This protein binds this small molecule.
Small molecule (SMILES): CC(=O)N[C@@H]1[C@@H](O)[C@H](O)[C@@H](CO)O[C@H]1O

Sequence of chain 3.G:
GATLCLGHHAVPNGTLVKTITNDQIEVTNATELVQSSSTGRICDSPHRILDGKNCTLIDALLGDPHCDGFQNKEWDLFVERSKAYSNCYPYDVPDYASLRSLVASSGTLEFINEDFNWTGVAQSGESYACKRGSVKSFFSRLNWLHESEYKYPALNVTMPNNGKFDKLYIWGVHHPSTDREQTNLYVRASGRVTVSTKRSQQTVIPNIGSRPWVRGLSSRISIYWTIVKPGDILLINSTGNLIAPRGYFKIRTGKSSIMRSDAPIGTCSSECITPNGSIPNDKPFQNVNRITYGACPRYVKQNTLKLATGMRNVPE

Binding-site contacts:
Ligand atom O5 contacts residue ASN120 of chain 3.G at 2.4 Å (h-bond).
Ligand atom C7 contacts residue ASN120 of chain 3.G at 3.6 Å.
Ligand atom C1 contacts residue THR122 of chain 3.G at 4.5 Å.
Ligand atom C5 contacts residue ASN120 of chain 3.G at 3.7 Å.
Ligand atom O6 contacts residue THR122 of chain 3.G at 3.0 Å (h-bond).
Ligand atom C5 contacts residue THR122 of chain 3.G at 3.8 Å.
Ligand atom C3 contacts residue ASN120 of chain 3.G at 3.8 Å.
Ligand atom C4 contacts residue ASN120 of chain 3.G at 4.2 Å.
Ligand atom C1 contacts residue ASN120 of chain 3.G at 1.4 Å.
Ligand atom C6 contacts residue THR122 of chain 3.G at 3.8 Å.
Ligand atom C2 contacts residue ASN120 of chain 3.G at 2.4 Å.
Ligand atom O7 contacts residue ASN120 of chain 3.G at 3.9 Å.
Ligand atom O5 contacts residue THR122 of chain 3.G at 3.7 Å.
Ligand atom N2 contacts residue ASN120 of chain 3.G at 2.9 Å (h-bond).